Binding-site contacts:
Ligand atom CG2 contacts residue PHE76 of chain 2.B at 3.8 Å (hydrophobic).

The small molecule below binds the protein below.
Small molecule (SMILES): CC(C)[C@H](NC(=O)[C@H](CCCN=C(N)N)NC(=O)[C@@H](N)CCC(=O)O)C(=O)N[C@H](C=O)CCCCN

Sequence of chain 2.B:
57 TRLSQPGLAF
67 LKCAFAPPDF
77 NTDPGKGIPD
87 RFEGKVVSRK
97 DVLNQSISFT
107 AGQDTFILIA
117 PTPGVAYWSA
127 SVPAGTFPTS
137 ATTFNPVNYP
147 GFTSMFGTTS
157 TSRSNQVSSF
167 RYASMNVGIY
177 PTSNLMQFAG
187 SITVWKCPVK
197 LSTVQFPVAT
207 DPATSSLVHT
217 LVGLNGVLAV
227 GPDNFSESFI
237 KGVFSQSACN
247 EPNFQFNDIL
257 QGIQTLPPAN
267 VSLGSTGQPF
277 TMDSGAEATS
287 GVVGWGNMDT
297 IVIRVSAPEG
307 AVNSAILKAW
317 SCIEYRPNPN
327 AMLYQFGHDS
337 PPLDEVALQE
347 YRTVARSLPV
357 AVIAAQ